A small-molecule ligand and the protein it binds are described below.
Small molecule (SMILES): CC(=O)N[C@@H]1[C@@H](O)[C@H](O)[C@@H](CO)O[C@H]1O

Binding-site contacts:
Ligand atom C5 contacts residue ASN275 of chain 1.C at 3.6 Å.
Ligand atom C1 contacts residue ALA278 of chain 1.C at 4.3 Å (hydrophobic).
Ligand atom C7 contacts residue ASN275 of chain 1.C at 4.2 Å.
Ligand atom C4 contacts residue ASN275 of chain 1.C at 4.2 Å.
Ligand atom C7 contacts residue VAL333 of chain 1.C at 4.4 Å (hydrophobic).
Ligand atom C8 contacts residue ALA278 of chain 1.C at 3.7 Å (hydrophobic).
Ligand atom O7 contacts residue SER277 of chain 1.C at 2.7 Å (h-bond).
Ligand atom C1 contacts residue ASN275 of chain 1.C at 1.4 Å.
Ligand atom C7 contacts residue SER277 of chain 1.C at 3.5 Å.
Ligand atom O5 contacts residue ASN272 of chain 1.C at 4.5 Å.
Ligand atom C7 contacts residue ALA278 of chain 1.C at 3.8 Å (hydrophobic).
Ligand atom C8 contacts residue SER277 of chain 1.C at 4.4 Å.
Ligand atom O7 contacts residue ALA278 of chain 1.C at 4.1 Å.
Ligand atom C3 contacts residue ASN275 of chain 1.C at 3.8 Å.
Ligand atom C2 contacts residue ALA278 of chain 1.C at 4.4 Å (hydrophobic).
Ligand atom C1 contacts residue ASN272 of chain 1.C at 4.0 Å.
Ligand atom N2 contacts residue ASN275 of chain 1.C at 3.0 Å (h-bond).
Ligand atom O5 contacts residue ASN275 of chain 1.C at 2.3 Å (h-bond).
Ligand atom C2 contacts residue ASN275 of chain 1.C at 2.5 Å.
Ligand atom C8 contacts residue VAL333 of chain 1.C at 3.6 Å (hydrophobic).
Ligand atom N2 contacts residue SER277 of chain 1.C at 4.3 Å.
Ligand atom N2 contacts residue VAL333 of chain 1.C at 4.2 Å.
Ligand atom N2 contacts residue ALA278 of chain 1.C at 3.5 Å.

Sequence of chain 1.C:
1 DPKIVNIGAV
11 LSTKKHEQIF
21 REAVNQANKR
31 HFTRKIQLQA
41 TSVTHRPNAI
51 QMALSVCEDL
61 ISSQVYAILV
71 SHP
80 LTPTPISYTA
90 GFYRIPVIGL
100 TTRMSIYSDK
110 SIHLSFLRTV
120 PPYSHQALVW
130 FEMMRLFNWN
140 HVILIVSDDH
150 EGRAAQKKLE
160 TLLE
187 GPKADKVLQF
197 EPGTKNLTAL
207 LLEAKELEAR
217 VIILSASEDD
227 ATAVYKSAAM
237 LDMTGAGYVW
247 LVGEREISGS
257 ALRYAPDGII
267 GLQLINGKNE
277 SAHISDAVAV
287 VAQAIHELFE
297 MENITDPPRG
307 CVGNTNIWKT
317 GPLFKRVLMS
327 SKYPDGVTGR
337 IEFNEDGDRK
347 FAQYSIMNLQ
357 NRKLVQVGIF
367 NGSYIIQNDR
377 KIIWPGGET